The small molecule below binds the protein below.
Small molecule (SMILES): Cc1cc(N)nc(CCc2cncc(CCc3cc(C)cc(N)n3)c2)c1

Sequence of chain 1.B:
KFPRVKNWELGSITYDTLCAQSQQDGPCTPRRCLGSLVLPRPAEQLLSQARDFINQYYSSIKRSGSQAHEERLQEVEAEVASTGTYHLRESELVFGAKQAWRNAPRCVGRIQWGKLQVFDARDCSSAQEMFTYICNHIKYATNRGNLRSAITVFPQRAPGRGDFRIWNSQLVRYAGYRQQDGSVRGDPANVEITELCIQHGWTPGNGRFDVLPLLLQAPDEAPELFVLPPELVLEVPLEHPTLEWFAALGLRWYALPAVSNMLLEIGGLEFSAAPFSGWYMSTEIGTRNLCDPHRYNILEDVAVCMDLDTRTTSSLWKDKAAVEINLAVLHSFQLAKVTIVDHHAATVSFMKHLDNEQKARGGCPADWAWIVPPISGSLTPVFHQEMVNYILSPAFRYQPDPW

Binding-site contacts:
Ligand atom N02 contacts residue TYR321 of chain 1.B at 3.5 Å.
Ligand atom C24 contacts residue TYR439 of chain 1.B at 3.8 Å (hydrophobic).
Ligand atom C14 contacts residue HEM1 of chain 1.J at 3.3 Å.
Ligand atom C27 contacts residue TRP38 of chain 1.A at 3.7 Å (hydrophobic).
Ligand atom C02 contacts residue HEM1 of chain 1.J at 3.6 Å.
Ligand atom C23 contacts residue VAL68 of chain 1.B at 3.6 Å (hydrophobic).
Ligand atom C22 contacts residue TYR439 of chain 1.B at 3.7 Å (hydrophobic).
Ligand atom C08 contacts residue GLU325 of chain 1.B at 3.2 Å.
Ligand atom C17 contacts residue HEM1 of chain 1.J at 3.3 Å.
Ligand atom C02 contacts residue PRO298 of chain 1.B at 3.8 Å (hydrophobic).
Ligand atom C07 contacts residue PHE317 of chain 1.B at 3.7 Å (hydrophobic).
Ligand atom C16 contacts residue HEM1 of chain 1.J at 3.7 Å.
Ligand atom C06 contacts residue GLU325 of chain 1.B at 3.3 Å.
Ligand atom C03 contacts residue PRO298 of chain 1.B at 3.9 Å (hydrophobic).
Ligand atom N21 contacts residue HEM1 of chain 1.J at 2.8 Å (h-bond).
Ligand atom N02 contacts residue HEM1 of chain 1.J at 3.4 Å.
Ligand atom N11 contacts residue GLN211 of chain 1.B at 3.4 Å (h-bond).
Ligand atom C09 contacts residue VAL300 of chain 1.B at 3.6 Å (hydrophobic).
Ligand atom N02 contacts residue TRP320 of chain 1.B at 2.6 Å (h-bond).
Ligand atom C02 contacts residue GLU325 of chain 1.B at 3.5 Å.
Ligand atom C26 contacts residue HEM1 of chain 1.J at 3.6 Å.
Ligand atom N02 contacts residue GLU325 of chain 1.B at 2.8 Å (salt-bridge).
Ligand atom C23 contacts residue TYR439 of chain 1.B at 3.7 Å (hydrophobic).
Ligand atom C27 contacts residue LEU69 of chain 1.B at 3.8 Å (hydrophobic).
Ligand atom C08 contacts residue HEM1 of chain 1.J at 3.4 Å.
Ligand atom C05 contacts residue VAL300 of chain 1.B at 3.8 Å (hydrophobic).
Ligand atom C22 contacts residue HEM1 of chain 1.J at 3.7 Å.
Ligand atom C07 contacts residue HEM1 of chain 1.J at 3.4 Å.
Ligand atom N02 contacts residue MET322 of chain 1.B at 3.9 Å.
Ligand atom C03 contacts residue HEM1 of chain 1.J at 3.2 Å.
Ligand atom C04 contacts residue HEM1 of chain 1.J at 3.8 Å.
Ligand atom C02 contacts residue TRP320 of chain 1.B at 3.6 Å (hydrophobic).
Ligand atom N01 contacts residue GLU325 of chain 1.B at 2.6 Å (salt-bridge).
Ligand atom C12 contacts residue GLN211 of chain 1.B at 3.1 Å.
Ligand atom C13 contacts residue HEM1 of chain 1.J at 3.6 Å.
Ligand atom N22 contacts residue ARG147 of chain 1.B at 3.7 Å.
Ligand atom C15 contacts residue HEM1 of chain 1.J at 3.4 Å.
Ligand atom N22 contacts residue HEM1 of chain 1.J at 3.2 Å (h-bond).
Ligand atom C18 contacts residue HEM1 of chain 1.J at 3.5 Å.
Ligand atom C07 contacts residue GLY319 of chain 1.B at 3.9 Å.

Sequence of chain 1.A:
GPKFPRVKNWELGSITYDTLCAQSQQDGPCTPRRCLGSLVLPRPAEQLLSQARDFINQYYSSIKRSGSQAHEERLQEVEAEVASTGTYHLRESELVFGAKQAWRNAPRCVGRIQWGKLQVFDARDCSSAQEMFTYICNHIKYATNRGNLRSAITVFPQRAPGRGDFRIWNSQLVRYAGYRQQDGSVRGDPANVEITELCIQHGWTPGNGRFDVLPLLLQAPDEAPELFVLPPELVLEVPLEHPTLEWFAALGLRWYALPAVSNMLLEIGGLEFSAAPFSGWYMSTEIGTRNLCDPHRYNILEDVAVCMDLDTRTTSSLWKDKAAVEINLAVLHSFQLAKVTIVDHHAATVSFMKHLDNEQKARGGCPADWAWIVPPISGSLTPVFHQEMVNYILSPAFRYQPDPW